Binding-site contacts:
Ligand atom O1M contacts residue LEU47 of chain 4.A at 4.0 Å.
Ligand atom C1C contacts residue PRO43 of chain 4.A at 3.8 Å (hydrophobic).
Ligand atom C1D contacts residue PRO43 of chain 4.A at 3.8 Å (hydrophobic).
Ligand atom C1G contacts residue PRO43 of chain 4.A at 3.7 Å (hydrophobic).
Ligand atom C1H contacts residue GLN42 of chain 4.A at 4.0 Å.
Ligand atom C1A contacts residue VAL74 of chain 3.A at 3.3 Å (hydrophobic).
Ligand atom C1L contacts residue SER61 of chain 3.A at 3.7 Å.
Ligand atom C1B contacts residue ASP65 of chain 3.A at 4.1 Å.
Ligand atom C1B contacts residue VAL74 of chain 3.A at 3.9 Å (hydrophobic).
Ligand atom C1I contacts residue GLN42 of chain 4.A at 3.8 Å.
Ligand atom C1L contacts residue GLY49 of chain 4.A at 3.7 Å.
Ligand atom C1F contacts residue SER61 of chain 3.A at 3.8 Å.
Ligand atom O1M contacts residue GLU57 of chain 3.A at 3.8 Å.
Ligand atom C1O contacts residue PRO43 of chain 4.A at 3.5 Å (hydrophobic).
Ligand atom C1E contacts residue GLN42 of chain 4.A at 3.9 Å.
Ligand atom C1D contacts residue GLN42 of chain 4.A at 4.1 Å.
Ligand atom O1N contacts residue SER61 of chain 3.A at 3.0 Å (h-bond).
Ligand atom C1B contacts residue HIS44 of chain 4.A at 3.5 Å.
Ligand atom O1M contacts residue GLN42 of chain 4.A at 3.8 Å.
Ligand atom C1L contacts residue GLU57 of chain 3.A at 3.5 Å.
Ligand atom C1J contacts residue SER61 of chain 3.A at 3.5 Å.
Ligand atom C1A contacts residue GLN42 of chain 4.A at 3.9 Å.
Ligand atom C1G contacts residue SER61 of chain 3.A at 4.0 Å.
Ligand atom C1O contacts residue LEU11 of chain 3.A at 3.8 Å (hydrophobic).
Ligand atom C1F contacts residue GLN42 of chain 4.A at 3.5 Å.
Ligand atom C1A contacts residue HIS44 of chain 4.A at 3.9 Å.
Ligand atom C1F contacts residue VAL74 of chain 3.A at 4.1 Å (hydrophobic).
Ligand atom C1J contacts residue GLN42 of chain 4.A at 3.8 Å.
Ligand atom C1I contacts residue SER61 of chain 3.A at 4.0 Å.
Ligand atom C1D contacts residue SER61 of chain 3.A at 3.5 Å.
Ligand atom O1N contacts residue GLY76 of chain 3.A at 3.9 Å.
Ligand atom C1G contacts residue GLN42 of chain 4.A at 4.1 Å.
Ligand atom O1M contacts residue HIS48 of chain 4.A at 3.4 Å.
Ligand atom C1H contacts residue HIS48 of chain 4.A at 3.4 Å.
Ligand atom C1I contacts residue HIS48 of chain 4.A at 3.2 Å.
Ligand atom C1O contacts residue ASP65 of chain 3.A at 4.0 Å.
Ligand atom C1C contacts residue SER61 of chain 3.A at 4.1 Å.
Ligand atom C1E contacts residue SER61 of chain 3.A at 3.4 Å.
Ligand atom O1M contacts residue GLY49 of chain 4.A at 2.5 Å (h-bond).
Ligand atom O1N contacts residue GLU57 of chain 3.A at 2.7 Å (salt-bridge).

The protein below binds the small molecule below.
Small molecule (SMILES): Cc1cccc2c(C(=O)O)cccc12

Sequence of chain 3.A:
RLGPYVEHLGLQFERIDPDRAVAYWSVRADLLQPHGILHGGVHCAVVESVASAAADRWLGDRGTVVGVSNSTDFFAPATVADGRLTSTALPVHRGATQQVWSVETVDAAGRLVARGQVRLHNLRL

Sequence of chain 4.A:
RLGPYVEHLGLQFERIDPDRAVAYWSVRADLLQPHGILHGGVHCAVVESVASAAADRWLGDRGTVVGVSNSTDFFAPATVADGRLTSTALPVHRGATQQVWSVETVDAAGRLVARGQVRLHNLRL